Sequence of chain 1.A:
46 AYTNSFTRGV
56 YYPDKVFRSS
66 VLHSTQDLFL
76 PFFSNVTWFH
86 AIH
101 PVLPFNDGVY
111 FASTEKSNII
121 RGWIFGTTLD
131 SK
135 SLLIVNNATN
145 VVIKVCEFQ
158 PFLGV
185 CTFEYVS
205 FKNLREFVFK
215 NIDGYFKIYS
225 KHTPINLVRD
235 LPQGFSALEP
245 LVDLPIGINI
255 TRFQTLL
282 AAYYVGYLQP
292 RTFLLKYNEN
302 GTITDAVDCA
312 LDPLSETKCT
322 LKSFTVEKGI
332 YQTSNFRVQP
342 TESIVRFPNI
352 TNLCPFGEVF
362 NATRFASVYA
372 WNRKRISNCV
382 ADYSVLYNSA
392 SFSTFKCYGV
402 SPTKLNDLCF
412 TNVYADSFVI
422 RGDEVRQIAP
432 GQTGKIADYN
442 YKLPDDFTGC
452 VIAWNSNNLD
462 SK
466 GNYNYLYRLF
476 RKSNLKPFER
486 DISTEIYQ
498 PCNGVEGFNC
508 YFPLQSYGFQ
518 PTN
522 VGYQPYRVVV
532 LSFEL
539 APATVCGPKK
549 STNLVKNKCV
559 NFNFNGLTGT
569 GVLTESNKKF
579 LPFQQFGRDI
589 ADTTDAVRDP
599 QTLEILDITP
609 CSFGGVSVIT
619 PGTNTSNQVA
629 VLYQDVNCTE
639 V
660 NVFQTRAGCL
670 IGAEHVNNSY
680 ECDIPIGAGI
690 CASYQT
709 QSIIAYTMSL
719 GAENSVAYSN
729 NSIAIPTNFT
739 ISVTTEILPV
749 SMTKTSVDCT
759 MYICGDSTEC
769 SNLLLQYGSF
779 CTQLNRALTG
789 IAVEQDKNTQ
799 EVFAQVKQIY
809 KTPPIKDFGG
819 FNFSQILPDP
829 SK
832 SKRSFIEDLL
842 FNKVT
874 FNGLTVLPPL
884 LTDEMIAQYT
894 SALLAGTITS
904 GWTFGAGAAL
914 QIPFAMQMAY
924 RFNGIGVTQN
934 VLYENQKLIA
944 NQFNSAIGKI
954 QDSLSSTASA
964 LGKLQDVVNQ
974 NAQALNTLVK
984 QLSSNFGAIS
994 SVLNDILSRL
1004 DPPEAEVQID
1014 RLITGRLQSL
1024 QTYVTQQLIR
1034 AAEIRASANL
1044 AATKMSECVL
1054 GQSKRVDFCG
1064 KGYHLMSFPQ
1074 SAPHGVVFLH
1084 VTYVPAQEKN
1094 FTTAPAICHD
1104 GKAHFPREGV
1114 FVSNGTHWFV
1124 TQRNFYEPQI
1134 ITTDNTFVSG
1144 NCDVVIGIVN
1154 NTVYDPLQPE

This small molecule binds to this protein.
Small molecule (SMILES): CC(=O)N[C@H]1[C@H](O[C@H]2[C@H](O)[C@@H](NC(C)=O)CO[C@@H]2CO)O[C@H](CO)[C@@H](O)[C@@H]1O

Binding-site contacts:
Ligand atom C3 contacts residue ASN1117 of chain 1.A at 3.8 Å.
Ligand atom O3 contacts residue THR1119 of chain 1.A at 4.2 Å.
Ligand atom O5 contacts residue ASN1117 of chain 1.A at 2.4 Å (h-bond).
Ligand atom C7 contacts residue THR1119 of chain 1.A at 3.9 Å.
Ligand atom C4 contacts residue HIS1120 of chain 1.A at 4.4 Å.
Ligand atom N2 contacts residue ASN1117 of chain 1.A at 2.9 Å (h-bond).
Ligand atom C3 contacts residue THR1119 of chain 1.A at 3.5 Å.
Ligand atom C5 contacts residue ASN1117 of chain 1.A at 3.8 Å.
Ligand atom O5 contacts residue PHE1122 of chain 1.A at 3.6 Å.
Ligand atom O7 contacts residue HIS1120 of chain 1.A at 3.7 Å.
Ligand atom O7 contacts residue ASN1117 of chain 1.A at 3.2 Å (h-bond).
Ligand atom C7 contacts residue HIS1120 of chain 1.A at 4.1 Å.
Ligand atom C6 contacts residue PHE1122 of chain 1.A at 4.0 Å (hydrophobic).
Ligand atom C8 contacts residue THR1119 of chain 1.A at 4.0 Å.
Ligand atom C2 contacts residue THR1119 of chain 1.A at 3.5 Å.
Ligand atom C1 contacts residue THR1119 of chain 1.A at 3.6 Å.
Ligand atom O5 contacts residue HIS1120 of chain 1.A at 4.4 Å.
Ligand atom C3 contacts residue HIS1120 of chain 1.A at 4.1 Å.
Ligand atom C8 contacts residue ASN1117 of chain 1.A at 3.0 Å.
Ligand atom C4 contacts residue ASN1117 of chain 1.A at 4.3 Å.
Ligand atom O4 contacts residue HIS1120 of chain 1.A at 4.2 Å.
Ligand atom C1 contacts residue PHE1122 of chain 1.A at 4.2 Å (hydrophobic).
Ligand atom C2 contacts residue ASN1117 of chain 1.A at 2.5 Å.
Ligand atom C5 contacts residue HIS1120 of chain 1.A at 3.9 Å.
Ligand atom C1 contacts residue ASN1117 of chain 1.A at 1.5 Å.
Ligand atom C5 contacts residue PHE1122 of chain 1.A at 4.0 Å (hydrophobic).
Ligand atom C1 contacts residue HIS1120 of chain 1.A at 4.1 Å.
Ligand atom C7 contacts residue ASN1117 of chain 1.A at 3.3 Å.
Ligand atom C8 contacts residue HIS1120 of chain 1.A at 3.7 Å.
Ligand atom N2 contacts residue THR1119 of chain 1.A at 2.9 Å (h-bond).